A protein and the small-molecule ligand that binds it are described below.
Small molecule (SMILES): CC(=O)N[C@@H]1[C@@H](O)[C@H](O)[C@@H](CO)O[C@H]1O

Binding-site contacts:
Ligand atom C1 contacts residue MET151 of chain 15.B at 4.2 Å (hydrophobic).
Ligand atom C5 contacts residue ASN154 of chain 15.B at 3.7 Å.
Ligand atom C5 contacts residue MET151 of chain 15.B at 4.1 Å (hydrophobic).
Ligand atom C7 contacts residue ASN154 of chain 15.B at 3.4 Å.
Ligand atom O3 contacts residue MET151 of chain 15.B at 4.2 Å.
Ligand atom O5 contacts residue MET151 of chain 15.B at 3.7 Å.
Ligand atom C3 contacts residue MET151 of chain 15.B at 4.1 Å (hydrophobic).
Ligand atom C2 contacts residue ASN154 of chain 15.B at 2.5 Å.
Ligand atom C8 contacts residue ASN154 of chain 15.B at 3.0 Å.
Ligand atom C4 contacts residue ASN154 of chain 15.B at 4.2 Å.
Ligand atom C3 contacts residue ASN154 of chain 15.B at 3.9 Å.
Ligand atom C4 contacts residue MET151 of chain 15.B at 3.5 Å (hydrophobic).
Ligand atom C1 contacts residue ASN154 of chain 15.B at 1.4 Å.
Ligand atom O5 contacts residue ASN154 of chain 15.B at 2.4 Å (h-bond).
Ligand atom C2 contacts residue MET151 of chain 15.B at 4.0 Å (hydrophobic).
Ligand atom O7 contacts residue ASN154 of chain 15.B at 4.3 Å.
Ligand atom N2 contacts residue ASN154 of chain 15.B at 2.9 Å.
Ligand atom O4 contacts residue MET151 of chain 15.B at 4.4 Å.

Sequence of chain 15.B:
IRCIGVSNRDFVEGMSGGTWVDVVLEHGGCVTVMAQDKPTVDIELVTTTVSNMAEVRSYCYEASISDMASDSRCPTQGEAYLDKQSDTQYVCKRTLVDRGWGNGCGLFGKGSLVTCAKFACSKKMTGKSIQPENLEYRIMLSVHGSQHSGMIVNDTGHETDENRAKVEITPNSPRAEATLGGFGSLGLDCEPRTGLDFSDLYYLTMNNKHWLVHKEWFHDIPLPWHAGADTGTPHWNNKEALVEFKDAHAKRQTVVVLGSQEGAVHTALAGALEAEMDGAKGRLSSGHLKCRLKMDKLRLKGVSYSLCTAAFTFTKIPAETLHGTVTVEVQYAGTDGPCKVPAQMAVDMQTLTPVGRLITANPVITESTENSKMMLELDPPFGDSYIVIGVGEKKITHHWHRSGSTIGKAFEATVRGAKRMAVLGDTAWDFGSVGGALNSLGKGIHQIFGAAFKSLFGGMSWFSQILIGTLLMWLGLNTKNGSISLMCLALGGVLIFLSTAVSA